The small molecule below binds the protein below.
Small molecule (SMILES): CC(=O)N[C@H]1[C@H](O[C@H]2[C@H](O)[C@@H](NC(C)=O)CO[C@@H]2CO)O[C@H](CO)[C@@H](O)[C@@H]1O

Sequence of chain 1.I:
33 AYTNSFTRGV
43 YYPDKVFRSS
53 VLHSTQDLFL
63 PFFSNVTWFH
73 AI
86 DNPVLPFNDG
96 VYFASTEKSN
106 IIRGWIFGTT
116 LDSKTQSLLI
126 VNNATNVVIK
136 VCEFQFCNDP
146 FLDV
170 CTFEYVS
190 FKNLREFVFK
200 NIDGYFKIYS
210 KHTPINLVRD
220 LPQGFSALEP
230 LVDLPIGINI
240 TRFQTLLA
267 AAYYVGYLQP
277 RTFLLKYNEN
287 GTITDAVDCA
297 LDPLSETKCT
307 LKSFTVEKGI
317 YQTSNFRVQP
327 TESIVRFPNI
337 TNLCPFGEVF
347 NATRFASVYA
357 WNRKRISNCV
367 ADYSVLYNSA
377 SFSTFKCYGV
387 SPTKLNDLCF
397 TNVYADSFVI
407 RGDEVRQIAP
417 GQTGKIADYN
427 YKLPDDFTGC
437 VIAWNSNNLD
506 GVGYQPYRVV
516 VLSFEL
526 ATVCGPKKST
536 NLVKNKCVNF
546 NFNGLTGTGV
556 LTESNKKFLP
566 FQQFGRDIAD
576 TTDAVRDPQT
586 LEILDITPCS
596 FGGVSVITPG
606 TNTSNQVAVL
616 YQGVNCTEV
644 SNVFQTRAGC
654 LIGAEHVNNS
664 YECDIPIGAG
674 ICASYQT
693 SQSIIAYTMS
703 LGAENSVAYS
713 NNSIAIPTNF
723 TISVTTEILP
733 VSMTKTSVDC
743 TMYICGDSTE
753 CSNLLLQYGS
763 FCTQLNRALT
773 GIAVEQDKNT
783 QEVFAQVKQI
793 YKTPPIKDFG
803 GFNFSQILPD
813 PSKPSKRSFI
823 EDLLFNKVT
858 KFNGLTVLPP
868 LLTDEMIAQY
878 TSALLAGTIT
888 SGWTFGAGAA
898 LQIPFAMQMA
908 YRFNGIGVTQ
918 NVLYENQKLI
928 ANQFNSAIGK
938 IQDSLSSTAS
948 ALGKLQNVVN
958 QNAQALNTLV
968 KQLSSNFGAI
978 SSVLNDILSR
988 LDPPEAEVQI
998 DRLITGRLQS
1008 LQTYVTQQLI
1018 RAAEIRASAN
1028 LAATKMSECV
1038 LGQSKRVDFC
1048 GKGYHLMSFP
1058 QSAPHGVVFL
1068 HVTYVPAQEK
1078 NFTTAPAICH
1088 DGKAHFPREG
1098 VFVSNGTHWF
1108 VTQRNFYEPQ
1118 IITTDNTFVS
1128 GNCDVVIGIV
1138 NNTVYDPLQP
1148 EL

Binding-site contacts:
Ligand atom O5 contacts residue ASN721 of chain 1.I at 2.4 Å (h-bond).
Ligand atom C8 contacts residue ASN721 of chain 1.I at 4.0 Å.
Ligand atom C1 contacts residue ASN721 of chain 1.I at 1.4 Å.
Ligand atom C7 contacts residue ASN721 of chain 1.I at 3.3 Å.
Ligand atom C1 contacts residue GLN1075 of chain 1.I at 4.2 Å.
Ligand atom O4 contacts residue GLN930 of chain 1.I at 4.4 Å.
Ligand atom C2 contacts residue GLN1075 of chain 1.I at 4.3 Å.
Ligand atom O5 contacts residue GLN1075 of chain 1.I at 4.5 Å.
Ligand atom C8 contacts residue SER933 of chain 1.I at 3.9 Å.
Ligand atom C7 contacts residue GLN930 of chain 1.I at 4.3 Å.
Ligand atom C6 contacts residue GLN930 of chain 1.I at 3.6 Å.
Ligand atom C4 contacts residue ASN721 of chain 1.I at 4.2 Å.
Ligand atom C7 contacts residue SER933 of chain 1.I at 4.1 Å.
Ligand atom C3 contacts residue ASN721 of chain 1.I at 3.8 Å.
Ligand atom O7 contacts residue SER933 of chain 1.I at 3.5 Å.
Ligand atom O7 contacts residue ALA934 of chain 1.I at 4.4 Å.
Ligand atom C8 contacts residue GLN930 of chain 1.I at 4.2 Å.
Ligand atom O7 contacts residue GLN930 of chain 1.I at 4.2 Å.
Ligand atom C2 contacts residue ASN721 of chain 1.I at 2.4 Å.
Ligand atom N2 contacts residue ASN721 of chain 1.I at 2.9 Å (h-bond).
Ligand atom O5 contacts residue PHE722 of chain 1.I at 4.2 Å.
Ligand atom O7 contacts residue ASN721 of chain 1.I at 3.2 Å (h-bond).
Ligand atom C5 contacts residue ASN721 of chain 1.I at 3.7 Å.
Ligand atom C5 contacts residue GLN930 of chain 1.I at 4.0 Å.